Sequence of chain 1.A:
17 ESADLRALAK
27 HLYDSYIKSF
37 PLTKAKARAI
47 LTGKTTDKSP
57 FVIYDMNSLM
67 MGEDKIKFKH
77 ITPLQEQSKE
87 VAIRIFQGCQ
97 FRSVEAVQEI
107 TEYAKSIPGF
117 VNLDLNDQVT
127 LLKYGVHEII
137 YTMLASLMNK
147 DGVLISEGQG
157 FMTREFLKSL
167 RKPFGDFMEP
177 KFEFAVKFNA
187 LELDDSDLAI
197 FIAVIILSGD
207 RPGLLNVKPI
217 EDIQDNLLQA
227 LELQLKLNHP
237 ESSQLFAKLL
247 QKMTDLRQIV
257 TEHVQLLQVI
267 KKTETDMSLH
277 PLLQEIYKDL

This small molecule binds to this protein.
Small molecule (SMILES): O=C(O)[C@H](Cc1ccccc1)Oc1ccc(CCc2ccccc2)cc1

Binding-site contacts:
Ligand atom CAZ contacts residue SER99 of chain 1.A at 3.0 Å.
Ligand atom CAE contacts residue GLN93 of chain 1.A at 2.7 Å.
Ligand atom CAI contacts residue GLN93 of chain 1.A at 3.4 Å.
Ligand atom CAK contacts residue ILE136 of chain 1.A at 3.7 Å (hydrophobic).
Ligand atom CAS contacts residue SER99 of chain 1.A at 3.1 Å.
Ligand atom CAC contacts residue MET273 of chain 1.A at 3.1 Å (hydrophobic).
Ligand atom CAP contacts residue HIS259 of chain 1.A at 3.6 Å.
Ligand atom CAY contacts residue HIS259 of chain 1.A at 3.7 Å.
Ligand atom CAV contacts residue MET273 of chain 1.A at 3.2 Å (hydrophobic).
Ligand atom CAJ contacts residue PHE92 of chain 1.A at 3.4 Å (hydrophobic).
Ligand atom OAA contacts residue TYR283 of chain 1.A at 3.7 Å.
Ligand atom CAQ contacts residue PHE92 of chain 1.A at 3.5 Å (hydrophobic).
Ligand atom CAE contacts residue MET273 of chain 1.A at 3.2 Å (hydrophobic).
Ligand atom CAJ contacts residue GLN93 of chain 1.A at 3.7 Å.
Ligand atom OAA contacts residue HIS133 of chain 1.A at 3.0 Å (h-bond).
Ligand atom CAF contacts residue GLN93 of chain 1.A at 3.1 Å.
Ligand atom CAH contacts residue CYS95 of chain 1.A at 3.2 Å (hydrophobic).
Ligand atom CAF contacts residue MET273 of chain 1.A at 3.2 Å (hydrophobic).
Ligand atom CAK contacts residue SER99 of chain 1.A at 2.9 Å.
Ligand atom CAN contacts residue LEU263 of chain 1.A at 3.6 Å (hydrophobic).
Ligand atom CAU contacts residue HIS259 of chain 1.A at 3.6 Å.
Ligand atom CAQ contacts residue GLN96 of chain 1.A at 3.7 Å.
Ligand atom OAT contacts residue HIS259 of chain 1.A at 3.3 Å (h-bond).
Ligand atom OAB contacts residue TYR283 of chain 1.A at 2.8 Å (h-bond).
Ligand atom CAI contacts residue GLN96 of chain 1.A at 3.6 Å.
Ligand atom CAC contacts residue ILE89 of chain 1.A at 3.5 Å (hydrophobic).
Ligand atom OAB contacts residue HIS259 of chain 1.A at 2.6 Å (h-bond).
Ligand atom CAX contacts residue SER99 of chain 1.A at 3.2 Å.
Ligand atom CAU contacts residue TYR283 of chain 1.A at 3.5 Å (hydrophobic).
Ligand atom CAU contacts residue HIS133 of chain 1.A at 3.6 Å.
Ligand atom CAH contacts residue MET174 of chain 1.A at 3.8 Å (hydrophobic).
Ligand atom CAD contacts residue CYS95 of chain 1.A at 3.5 Å (hydrophobic).
Ligand atom OAA contacts residue SER99 of chain 1.A at 3.6 Å.
Ligand atom CAL contacts residue CYS95 of chain 1.A at 3.5 Å (hydrophobic).
Ligand atom OAA contacts residue LEU279 of chain 1.A at 3.5 Å.
Ligand atom CAC contacts residue GLN93 of chain 1.A at 3.0 Å.
Ligand atom CAF contacts residue ILE89 of chain 1.A at 3.6 Å (hydrophobic).
Ligand atom CAI contacts residue MET273 of chain 1.A at 3.2 Å (hydrophobic).
Ligand atom CAP contacts residue LEU263 of chain 1.A at 3.6 Å (hydrophobic).
Ligand atom CAJ contacts residue MET273 of chain 1.A at 3.2 Å (hydrophobic).